A protein and the small-molecule ligand that binds it are described below.
Small molecule (SMILES): CCCc1cc(C2CCCCC2)c[nH]c1=O

Sequence of chain 1.A:
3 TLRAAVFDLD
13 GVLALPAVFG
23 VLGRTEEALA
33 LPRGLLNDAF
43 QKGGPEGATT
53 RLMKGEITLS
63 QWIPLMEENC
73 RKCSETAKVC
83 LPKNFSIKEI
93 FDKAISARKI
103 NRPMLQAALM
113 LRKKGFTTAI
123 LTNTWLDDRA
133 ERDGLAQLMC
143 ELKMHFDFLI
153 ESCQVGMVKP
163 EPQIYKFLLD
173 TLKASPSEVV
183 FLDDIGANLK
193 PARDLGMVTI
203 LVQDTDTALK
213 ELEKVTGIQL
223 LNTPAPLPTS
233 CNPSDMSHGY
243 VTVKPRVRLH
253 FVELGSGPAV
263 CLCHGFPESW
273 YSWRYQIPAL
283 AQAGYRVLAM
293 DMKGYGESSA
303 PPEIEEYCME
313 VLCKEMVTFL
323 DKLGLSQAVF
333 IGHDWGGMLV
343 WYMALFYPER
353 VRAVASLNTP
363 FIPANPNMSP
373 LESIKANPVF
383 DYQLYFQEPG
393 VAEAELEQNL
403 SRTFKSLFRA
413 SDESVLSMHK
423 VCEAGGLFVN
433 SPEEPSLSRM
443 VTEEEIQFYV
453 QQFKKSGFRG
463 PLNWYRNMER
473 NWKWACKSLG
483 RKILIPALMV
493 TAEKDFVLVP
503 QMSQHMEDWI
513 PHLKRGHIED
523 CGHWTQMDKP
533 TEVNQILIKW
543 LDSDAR

Binding-site contacts:
Ligand atom C10 contacts residue TRP337 of chain 1.A at 3.7 Å (hydrophobic).
Ligand atom C10 contacts residue ASN473 of chain 1.A at 3.9 Å.
Ligand atom C7 contacts residue GLN385 of chain 1.A at 3.4 Å.
Ligand atom C6 contacts residue ILE376 of chain 1.A at 4.1 Å (hydrophobic).
Ligand atom C16 contacts residue ILE364 of chain 1.A at 3.8 Å (hydrophobic).
Ligand atom C3 contacts residue PRO372 of chain 1.A at 4.2 Å (hydrophobic).
Ligand atom C1 contacts residue ILE364 of chain 1.A at 4.4 Å (hydrophobic).
Ligand atom C13 contacts residue ILE376 of chain 1.A at 3.7 Å (hydrophobic).
Ligand atom C3 contacts residue ASN473 of chain 1.A at 3.6 Å.
Ligand atom C13 contacts residue ILE364 of chain 1.A at 4.2 Å (hydrophobic).
Ligand atom C17 contacts residue DMS1 of chain 1.D at 3.7 Å.
Ligand atom N8 contacts residue MET470 of chain 1.A at 3.9 Å.
Ligand atom C14 contacts residue ILE376 of chain 1.A at 4.1 Å (hydrophobic).
Ligand atom C1 contacts residue ALA477 of chain 1.A at 3.8 Å (hydrophobic).
Ligand atom C16 contacts residue MET504 of chain 1.A at 4.1 Å (hydrophobic).
Ligand atom C17 contacts residue ILE364 of chain 1.A at 3.8 Å (hydrophobic).
Ligand atom N8 contacts residue DMS1 of chain 1.D at 4.2 Å.
Ligand atom O11 contacts residue TRP337 of chain 1.A at 3.6 Å.
Ligand atom C7 contacts residue TRP337 of chain 1.A at 4.3 Å (hydrophobic).
Ligand atom C1 contacts residue ASN473 of chain 1.A at 4.1 Å.
Ligand atom O11 contacts residue ASN473 of chain 1.A at 2.8 Å (h-bond).
Ligand atom C2 contacts residue ILE364 of chain 1.A at 4.2 Å (hydrophobic).
Ligand atom O11 contacts residue MET470 of chain 1.A at 3.7 Å.
Ligand atom C15 contacts residue PHE382 of chain 1.A at 4.2 Å (hydrophobic).
Ligand atom O11 contacts residue ASN469 of chain 1.A at 4.2 Å.
Ligand atom C7 contacts residue DMS1 of chain 1.D at 3.7 Å.
Ligand atom C10 contacts residue MET470 of chain 1.A at 4.0 Å (hydrophobic).
Ligand atom C16 contacts residue PHE382 of chain 1.A at 3.9 Å (hydrophobic).
Ligand atom C7 contacts residue ILE376 of chain 1.A at 3.9 Å (hydrophobic).
Ligand atom C12 contacts residue ILE376 of chain 1.A at 4.0 Å (hydrophobic).
Ligand atom C4 contacts residue PRO372 of chain 1.A at 4.2 Å (hydrophobic).
Ligand atom C12 contacts residue DMS1 of chain 1.D at 4.2 Å.
Ligand atom C5 contacts residue ILE364 of chain 1.A at 4.3 Å (hydrophobic).
Ligand atom N8 contacts residue TRP337 of chain 1.A at 3.6 Å.
Ligand atom C15 contacts residue ILE364 of chain 1.A at 4.0 Å (hydrophobic).
Ligand atom N8 contacts residue GLN385 of chain 1.A at 4.0 Å.
Ligand atom C5 contacts residue PRO372 of chain 1.A at 4.1 Å (hydrophobic).
Ligand atom C6 contacts residue DMS1 of chain 1.D at 3.9 Å.
Ligand atom C15 contacts residue MET504 of chain 1.A at 4.1 Å (hydrophobic).
Ligand atom C1 contacts residue TYR344 of chain 1.A at 3.5 Å (hydrophobic).